This small molecule binds to this protein.
Small molecule (SMILES): NC(=O)CN(CC(=O)O)CC(=O)O

Binding-site contacts:
Ligand atom O4 contacts residue ARG907 of chain 1.A at 2.9 Å (salt-bridge).
Ligand atom C4 contacts residue ARG907 of chain 1.A at 3.8 Å.
Ligand atom C4 contacts residue PRO905 of chain 1.A at 4.3 Å (hydrophobic).
Ligand atom C5 contacts residue ALA932 of chain 1.A at 3.8 Å (hydrophobic).
Ligand atom O5 contacts residue ALA932 of chain 1.A at 2.9 Å (h-bond).
Ligand atom C4 contacts residue THR904 of chain 1.A at 3.8 Å.
Ligand atom C3 contacts residue THR904 of chain 1.A at 4.1 Å.
Ligand atom O1 contacts residue ALA932 of chain 1.A at 4.4 Å.
Ligand atom C1 contacts residue THR904 of chain 1.A at 3.8 Å.
Ligand atom O4 contacts residue THR904 of chain 1.A at 4.2 Å.
Ligand atom O1 contacts residue ARG907 of chain 1.A at 3.9 Å.
Ligand atom O1 contacts residue ILE930 of chain 1.A at 4.3 Å.
Ligand atom O3 contacts residue PRO905 of chain 1.A at 3.2 Å (h-bond).
Ligand atom O1 contacts residue ASP772 of chain 1.A at 3.2 Å (salt-bridge).
Ligand atom O3 contacts residue THR904 of chain 1.A at 3.2 Å.
Ligand atom C4 contacts residue ASN906 of chain 1.A at 3.8 Å.
Ligand atom C1 contacts residue ALA932 of chain 1.A at 4.4 Å (hydrophobic).
Ligand atom C6 contacts residue ILE930 of chain 1.A at 3.7 Å (hydrophobic).
Ligand atom C2 contacts residue ALA932 of chain 1.A at 4.3 Å (hydrophobic).
Ligand atom O3 contacts residue ASN906 of chain 1.A at 3.0 Å (h-bond).
Ligand atom O2 contacts residue ARG907 of chain 1.A at 3.2 Å (salt-bridge).
Ligand atom O3 contacts residue ARG907 of chain 1.A at 3.8 Å.
Ligand atom C6 contacts residue LYS931 of chain 1.A at 3.8 Å.
Ligand atom C2 contacts residue ARG907 of chain 1.A at 3.8 Å.
Ligand atom O5 contacts residue LYS931 of chain 1.A at 2.7 Å (salt-bridge).
Ligand atom C2 contacts residue ASP772 of chain 1.A at 3.9 Å.
Ligand atom O4 contacts residue ASN906 of chain 1.A at 3.4 Å.
Ligand atom O5 contacts residue ILE930 of chain 1.A at 3.2 Å.
Ligand atom O2 contacts residue ASP772 of chain 1.A at 3.8 Å.
Ligand atom N2 contacts residue ILE930 of chain 1.A at 3.5 Å.
Ligand atom C6 contacts residue ALA932 of chain 1.A at 3.8 Å (hydrophobic).
Ligand atom N2 contacts residue LYS931 of chain 1.A at 4.4 Å.
Ligand atom O2 contacts residue GLN867 of chain 1.A at 4.1 Å.

Sequence of chain 1.A:
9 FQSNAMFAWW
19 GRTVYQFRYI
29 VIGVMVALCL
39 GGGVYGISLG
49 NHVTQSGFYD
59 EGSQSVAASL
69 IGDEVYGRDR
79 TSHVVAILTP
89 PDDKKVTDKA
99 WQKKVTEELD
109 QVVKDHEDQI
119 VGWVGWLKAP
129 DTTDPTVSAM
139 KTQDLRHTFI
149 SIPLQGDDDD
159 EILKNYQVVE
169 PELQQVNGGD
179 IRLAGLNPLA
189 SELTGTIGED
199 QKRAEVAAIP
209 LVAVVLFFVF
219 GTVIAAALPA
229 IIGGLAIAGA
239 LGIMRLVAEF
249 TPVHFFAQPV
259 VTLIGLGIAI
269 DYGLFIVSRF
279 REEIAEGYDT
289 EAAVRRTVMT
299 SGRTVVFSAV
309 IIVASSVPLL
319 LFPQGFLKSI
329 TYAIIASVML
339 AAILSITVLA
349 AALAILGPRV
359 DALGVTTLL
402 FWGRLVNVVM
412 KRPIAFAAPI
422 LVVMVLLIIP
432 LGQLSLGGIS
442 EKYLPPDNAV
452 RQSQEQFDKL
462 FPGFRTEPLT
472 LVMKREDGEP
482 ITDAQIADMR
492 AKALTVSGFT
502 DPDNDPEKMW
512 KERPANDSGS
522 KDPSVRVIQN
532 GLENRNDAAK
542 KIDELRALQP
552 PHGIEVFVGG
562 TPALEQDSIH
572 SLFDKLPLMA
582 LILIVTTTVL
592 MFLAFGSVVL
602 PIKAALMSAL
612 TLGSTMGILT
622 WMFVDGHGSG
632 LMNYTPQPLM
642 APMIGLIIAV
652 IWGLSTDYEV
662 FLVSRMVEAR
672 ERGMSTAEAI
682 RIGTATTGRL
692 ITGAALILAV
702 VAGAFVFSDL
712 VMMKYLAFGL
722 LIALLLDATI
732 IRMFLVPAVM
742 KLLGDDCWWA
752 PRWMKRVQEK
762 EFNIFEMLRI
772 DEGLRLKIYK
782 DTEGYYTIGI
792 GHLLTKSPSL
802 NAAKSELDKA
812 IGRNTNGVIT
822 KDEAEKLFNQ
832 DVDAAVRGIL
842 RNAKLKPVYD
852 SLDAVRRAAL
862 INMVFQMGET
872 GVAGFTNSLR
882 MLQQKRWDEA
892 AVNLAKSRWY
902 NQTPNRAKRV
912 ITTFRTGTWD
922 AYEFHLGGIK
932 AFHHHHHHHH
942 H